Binding-site contacts:
Ligand atom C1 contacts residue PRO168 of chain 1.A at 3.5 Å (hydrophobic).
Ligand atom O33 contacts residue CYS145 of chain 1.A at 2.6 Å (h-bond).
Ligand atom O32 contacts residue GLU166 of chain 1.A at 2.9 Å (salt-bridge).
Ligand atom C30 contacts residue GLU166 of chain 1.A at 3.6 Å.
Ligand atom C21 contacts residue HIS163 of chain 1.A at 3.4 Å.
Ligand atom O31 contacts residue GLN189 of chain 1.A at 3.3 Å.
Ligand atom C3 contacts residue THR190 of chain 1.A at 3.2 Å.
Ligand atom C7 contacts residue GLN192 of chain 1.A at 3.8 Å.
Ligand atom C17 contacts residue CYS145 of chain 1.A at 2.7 Å (hydrophobic).
Ligand atom C12 contacts residue MET165 of chain 1.A at 3.9 Å (hydrophobic).
Ligand atom C32 contacts residue GLN189 of chain 1.A at 3.3 Å.
Ligand atom C12 contacts residue GLN189 of chain 1.A at 3.9 Å.
Ligand atom C15 contacts residue HIS164 of chain 1.A at 3.8 Å.
Ligand atom C18 contacts residue CYS145 of chain 1.A at 3.0 Å (hydrophobic).
Ligand atom C4 contacts residue GLN189 of chain 1.A at 3.5 Å.
Ligand atom C9 contacts residue MET165 of chain 1.A at 3.8 Å (hydrophobic).
Ligand atom C2 contacts residue GLN192 of chain 1.A at 3.2 Å.
Ligand atom C11 contacts residue GLN189 of chain 1.A at 3.6 Å.
Ligand atom C6 contacts residue ALA191 of chain 1.A at 3.8 Å (hydrophobic).
Ligand atom C2 contacts residue PRO168 of chain 1.A at 3.9 Å (hydrophobic).
Ligand atom C1 contacts residue GLN192 of chain 1.A at 3.6 Å.
Ligand atom O33 contacts residue GLY143 of chain 1.A at 3.5 Å (h-bond).
Ligand atom C4 contacts residue THR190 of chain 1.A at 3.3 Å.
Ligand atom C3 contacts residue GLN192 of chain 1.A at 3.8 Å.
Ligand atom C5 contacts residue ALA191 of chain 1.A at 3.8 Å (hydrophobic).
Ligand atom O33 contacts residue SER144 of chain 1.A at 3.5 Å (h-bond).
Ligand atom C7 contacts residue THR190 of chain 1.A at 3.0 Å.
Ligand atom N13 contacts residue GLN189 of chain 1.A at 3.1 Å (h-bond).
Ligand atom C11 contacts residue GLU166 of chain 1.A at 3.8 Å.
Ligand atom O8 contacts residue MET165 of chain 1.A at 3.4 Å.
Ligand atom N16 contacts residue CYS145 of chain 1.A at 3.1 Å (h-bond).
Ligand atom O32 contacts residue MET165 of chain 1.A at 3.2 Å.
Ligand atom C14 contacts residue HIS164 of chain 1.A at 3.5 Å.
Ligand atom C22 contacts residue CYS145 of chain 1.A at 1.8 Å (hydrophobic).
Ligand atom N16 contacts residue HIS164 of chain 1.A at 3.0 Å (h-bond).
Ligand atom C21 contacts residue GLU166 of chain 1.A at 3.8 Å.
Ligand atom C4 contacts residue ALA191 of chain 1.A at 3.8 Å (hydrophobic).
Ligand atom C22 contacts residue HIS41 of chain 1.A at 3.8 Å.
Ligand atom N10 contacts residue GLU166 of chain 1.A at 3.0 Å (salt-bridge).
Ligand atom C20 contacts residue ASN142 of chain 1.A at 3.4 Å.

Sequence of chain 1.A:
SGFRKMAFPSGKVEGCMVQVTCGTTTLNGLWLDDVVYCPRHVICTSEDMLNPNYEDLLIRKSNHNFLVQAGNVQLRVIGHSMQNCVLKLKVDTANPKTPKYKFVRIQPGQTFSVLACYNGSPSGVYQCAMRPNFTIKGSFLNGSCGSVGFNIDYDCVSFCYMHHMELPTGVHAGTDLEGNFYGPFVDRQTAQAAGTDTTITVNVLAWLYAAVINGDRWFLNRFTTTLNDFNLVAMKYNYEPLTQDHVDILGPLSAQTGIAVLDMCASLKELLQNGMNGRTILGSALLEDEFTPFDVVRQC

This protein binds this small molecule.
Small molecule (SMILES): CC(C)C[C@@H](CO)NC(=O)[C@H](CC(C)C)NC(=O)[C@H](CC(C)C)NC(=O)OCc1ccccc1